Binding-site contacts:
Ligand atom CB contacts residue LEU555 of chain 2.A at 3.1 Å (hydrophobic).
Ligand atom CA contacts residue ASP558 of chain 2.A at 3.8 Å.
Ligand atom C contacts residue ASP558 of chain 2.A at 3.7 Å.
Ligand atom CA contacts residue MET561 of chain 2.A at 4.0 Å (hydrophobic).
Ligand atom O contacts residue LEU555 of chain 2.A at 3.7 Å.
Ligand atom C contacts residue MET561 of chain 2.A at 4.1 Å (hydrophobic).
Ligand atom OXT contacts residue ASP558 of chain 2.A at 4.3 Å.
Ligand atom O contacts residue ASP558 of chain 2.A at 3.2 Å (salt-bridge).
Ligand atom O3 contacts residue ARG556 of chain 2.A at 3.8 Å.
Ligand atom OXT contacts residue MET561 of chain 2.A at 3.7 Å.
Ligand atom CA contacts residue LEU555 of chain 2.A at 3.1 Å (hydrophobic).
Ligand atom O3 contacts residue SER562 of chain 2.A at 2.6 Å (h-bond).
Ligand atom CB contacts residue SER562 of chain 2.A at 3.7 Å.
Ligand atom C contacts residue ARG556 of chain 2.A at 4.5 Å.
Ligand atom O contacts residue ARG556 of chain 2.A at 4.1 Å.
Ligand atom O3 contacts residue MET561 of chain 2.A at 3.8 Å.
Ligand atom CB contacts residue MET561 of chain 2.A at 4.0 Å (hydrophobic).
Ligand atom OXT contacts residue LEU555 of chain 2.A at 3.9 Å.
Ligand atom O contacts residue PRO581 of chain 2.A at 4.3 Å.
Ligand atom CA contacts residue LEU557 of chain 2.A at 4.0 Å (hydrophobic).
Ligand atom CB contacts residue ARG556 of chain 2.A at 3.9 Å.
Ligand atom O3 contacts residue LEU555 of chain 2.A at 3.6 Å.
Ligand atom CA contacts residue SER562 of chain 2.A at 3.5 Å.
Ligand atom O contacts residue LEU557 of chain 2.A at 3.1 Å (h-bond).
Ligand atom C contacts residue LEU555 of chain 2.A at 3.4 Å (hydrophobic).
Ligand atom O3 contacts residue ASP558 of chain 2.A at 3.1 Å (salt-bridge).
Ligand atom CA contacts residue ARG556 of chain 2.A at 4.2 Å.
Ligand atom C contacts residue LEU557 of chain 2.A at 3.9 Å (hydrophobic).
Ligand atom O3 contacts residue LEU557 of chain 2.A at 3.4 Å (h-bond).

This protein binds this small molecule.
Small molecule (SMILES): CC(=O)C(=O)O

Sequence of chain 2.A:
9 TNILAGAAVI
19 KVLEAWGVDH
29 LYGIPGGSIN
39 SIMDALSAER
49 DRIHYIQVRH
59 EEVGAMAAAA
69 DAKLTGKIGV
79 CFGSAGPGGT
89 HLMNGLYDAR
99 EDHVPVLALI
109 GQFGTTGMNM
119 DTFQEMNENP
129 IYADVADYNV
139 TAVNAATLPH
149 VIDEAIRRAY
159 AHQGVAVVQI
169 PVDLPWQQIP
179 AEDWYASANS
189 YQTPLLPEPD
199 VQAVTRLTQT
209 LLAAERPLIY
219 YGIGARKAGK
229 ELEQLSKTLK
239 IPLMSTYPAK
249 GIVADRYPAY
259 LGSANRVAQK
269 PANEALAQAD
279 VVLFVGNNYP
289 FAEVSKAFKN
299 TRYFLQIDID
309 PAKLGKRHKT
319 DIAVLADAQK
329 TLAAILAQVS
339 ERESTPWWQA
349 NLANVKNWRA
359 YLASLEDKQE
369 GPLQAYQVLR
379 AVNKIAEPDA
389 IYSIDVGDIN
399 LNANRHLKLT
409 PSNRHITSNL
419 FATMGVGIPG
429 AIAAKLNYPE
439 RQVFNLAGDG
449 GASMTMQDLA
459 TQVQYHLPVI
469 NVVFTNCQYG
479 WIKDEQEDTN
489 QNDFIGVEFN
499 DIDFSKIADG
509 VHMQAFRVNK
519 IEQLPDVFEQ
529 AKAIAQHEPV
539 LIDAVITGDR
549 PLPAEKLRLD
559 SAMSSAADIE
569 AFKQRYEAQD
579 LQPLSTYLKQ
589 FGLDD